Binding-site contacts:
Ligand atom N2 contacts residue ASN341 of chain 1.A at 2.8 Å (h-bond).
Ligand atom C1 contacts residue SER338 of chain 1.A at 3.9 Å.
Ligand atom C8 contacts residue PHE337 of chain 1.A at 4.2 Å (hydrophobic).
Ligand atom C1 contacts residue ASN341 of chain 1.A at 1.4 Å.
Ligand atom O7 contacts residue PRO335 of chain 1.A at 3.4 Å.
Ligand atom C5 contacts residue ASN341 of chain 1.A at 4.3 Å.
Ligand atom C3 contacts residue GLY336 of chain 1.A at 3.9 Å.
Ligand atom C5 contacts residue ASN341 of chain 1.A at 3.7 Å.
Ligand atom C7 contacts residue ASN342 of chain 1.A at 4.5 Å.
Ligand atom C6 contacts residue SER338 of chain 1.A at 3.7 Å.
Ligand atom C8 contacts residue GLY336 of chain 1.A at 4.4 Å.
Ligand atom C6 contacts residue PHE337 of chain 1.A at 4.2 Å (hydrophobic).
Ligand atom N2 contacts residue GLY336 of chain 1.A at 4.3 Å.
Ligand atom C8 contacts residue ASN342 of chain 1.A at 3.6 Å.
Ligand atom C8 contacts residue ASN341 of chain 1.A at 4.3 Å.
Ligand atom O5 contacts residue SER338 of chain 1.A at 3.4 Å.
Ligand atom C4 contacts residue GLY336 of chain 1.A at 4.5 Å.
Ligand atom C5 contacts residue GLY336 of chain 1.A at 4.2 Å.
Ligand atom O5 contacts residue SER338 of chain 1.A at 4.1 Å.
Ligand atom C5 contacts residue SER338 of chain 1.A at 4.5 Å.
Ligand atom C6 contacts residue ASN341 of chain 1.A at 4.2 Å.
Ligand atom O4 contacts residue GLY336 of chain 1.A at 3.9 Å.
Ligand atom C5 contacts residue PHE337 of chain 1.A at 4.2 Å (hydrophobic).
Ligand atom C7 contacts residue GLY336 of chain 1.A at 3.6 Å.
Ligand atom C3 contacts residue ASN341 of chain 1.A at 3.8 Å.
Ligand atom O5 contacts residue ASN341 of chain 1.A at 2.4 Å (h-bond).
Ligand atom C6 contacts residue ASP340 of chain 1.A at 4.1 Å.
Ligand atom O7 contacts residue ASN341 of chain 1.A at 2.9 Å (h-bond).
Ligand atom O7 contacts residue GLY336 of chain 1.A at 2.5 Å (h-bond).
Ligand atom O7 contacts residue PHE337 of chain 1.A at 4.2 Å.
Ligand atom C6 contacts residue SER338 of chain 1.A at 4.0 Å.
Ligand atom C8 contacts residue SER343 of chain 1.A at 4.4 Å.
Ligand atom C5 contacts residue SER338 of chain 1.A at 3.9 Å.
Ligand atom C2 contacts residue ASN341 of chain 1.A at 2.4 Å.
Ligand atom C1 contacts residue GLY336 of chain 1.A at 4.2 Å.
Ligand atom C7 contacts residue ASN341 of chain 1.A at 3.1 Å.
Ligand atom C8 contacts residue ILE344 of chain 1.A at 4.2 Å (hydrophobic).
Ligand atom C4 contacts residue ASN341 of chain 1.A at 4.2 Å.
Ligand atom C2 contacts residue GLY336 of chain 1.A at 4.3 Å.

This small molecule binds to this protein.
Small molecule (SMILES): CC(=O)N[C@H]1[C@H](O[C@H]2[C@H](O)[C@@H](NC(C)=O)CO[C@@H]2CO[C@@H]2O[C@@H](C)[C@@H](O)[C@@H](O)[C@@H]2O)O[C@H](CO)[C@@H](O)[C@@H]1O

Sequence of chain 1.A:
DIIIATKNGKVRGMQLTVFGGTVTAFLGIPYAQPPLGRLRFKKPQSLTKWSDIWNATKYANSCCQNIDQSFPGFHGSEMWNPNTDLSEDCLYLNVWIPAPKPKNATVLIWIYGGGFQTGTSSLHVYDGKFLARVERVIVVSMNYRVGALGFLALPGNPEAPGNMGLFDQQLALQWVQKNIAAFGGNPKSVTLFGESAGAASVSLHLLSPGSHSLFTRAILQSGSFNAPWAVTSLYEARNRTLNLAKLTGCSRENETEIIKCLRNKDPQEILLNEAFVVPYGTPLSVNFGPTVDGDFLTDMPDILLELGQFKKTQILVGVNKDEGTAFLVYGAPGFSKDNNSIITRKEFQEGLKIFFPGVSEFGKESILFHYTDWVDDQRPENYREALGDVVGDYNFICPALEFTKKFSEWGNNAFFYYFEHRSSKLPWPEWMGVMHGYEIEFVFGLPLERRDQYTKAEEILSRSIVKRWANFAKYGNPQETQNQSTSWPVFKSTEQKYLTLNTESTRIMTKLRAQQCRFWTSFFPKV